Sequence of chain 1.A:
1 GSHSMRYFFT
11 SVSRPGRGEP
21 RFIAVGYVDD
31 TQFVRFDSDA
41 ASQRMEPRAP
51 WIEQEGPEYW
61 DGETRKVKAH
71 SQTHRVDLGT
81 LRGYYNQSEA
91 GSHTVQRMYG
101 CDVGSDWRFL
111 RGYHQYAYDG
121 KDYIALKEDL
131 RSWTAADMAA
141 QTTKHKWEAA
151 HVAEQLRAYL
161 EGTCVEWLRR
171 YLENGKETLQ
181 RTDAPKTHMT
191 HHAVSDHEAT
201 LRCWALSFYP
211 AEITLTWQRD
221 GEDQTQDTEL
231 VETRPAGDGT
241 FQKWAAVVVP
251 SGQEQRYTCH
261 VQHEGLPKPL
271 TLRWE

Sequence of chain 1.E:
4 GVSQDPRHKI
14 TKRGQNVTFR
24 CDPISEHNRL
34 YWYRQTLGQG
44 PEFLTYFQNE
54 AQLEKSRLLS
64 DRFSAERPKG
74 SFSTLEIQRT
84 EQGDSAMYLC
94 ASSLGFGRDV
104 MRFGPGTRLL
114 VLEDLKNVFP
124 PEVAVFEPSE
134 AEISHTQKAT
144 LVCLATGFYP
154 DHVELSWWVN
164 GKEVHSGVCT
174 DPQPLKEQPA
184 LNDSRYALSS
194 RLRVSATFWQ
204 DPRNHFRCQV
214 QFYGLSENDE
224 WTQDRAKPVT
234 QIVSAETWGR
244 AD

Binding-site contacts:
Ligand atom CE2 contacts residue THR73 of chain 1.A at 3.1 Å.
Ligand atom N contacts residue TYR7 of chain 1.A at 3.2 Å (h-bond).
Ligand atom OD1 contacts residue ARG32 of chain 1.E at 3.0 Å (salt-bridge).
Ligand atom N contacts residue TYR171 of chain 1.A at 3.1 Å (h-bond).
Ligand atom CD contacts residue TRP167 of chain 1.A at 3.3 Å (hydrophobic).
Ligand atom OH contacts residue GLN51 of chain 1.E at 3.1 Å (h-bond).
Ligand atom O contacts residue TYR159 of chain 1.A at 2.5 Å (h-bond).
Ligand atom O contacts residue THR80 of chain 1.A at 3.3 Å.
Ligand atom CZ contacts residue ASN31 of chain 1.E at 3.2 Å.
Ligand atom CA contacts residue TYR7 of chain 1.A at 3.3 Å (hydrophobic).
Ligand atom O contacts residue HIS70 of chain 1.A at 3.0 Å.
Ligand atom SD contacts residue MET45 of chain 1.A at 3.2 Å.
Ligand atom N contacts residue TYR7 of chain 1.A at 3.3 Å (h-bond).
Ligand atom O contacts residue LYS66 of chain 1.A at 3.1 Å.
Ligand atom O contacts residue LYS146 of chain 1.A at 3.0 Å (salt-bridge).
Ligand atom N contacts residue ASP77 of chain 1.A at 2.6 Å (salt-bridge).
Ligand atom O contacts residue TYR99 of chain 1.A at 3.3 Å (h-bond).
Ligand atom OH contacts residue ASN52 of chain 1.E at 2.8 Å (h-bond).
Ligand atom OXT contacts residue TYR84 of chain 1.A at 3.0 Å (h-bond).
Ligand atom N contacts residue TYR159 of chain 1.A at 3.3 Å (h-bond).
Ligand atom CG contacts residue TRP167 of chain 1.A at 3.2 Å (hydrophobic).
Ligand atom O contacts residue ARG97 of chain 1.A at 3.1 Å (salt-bridge).
Ligand atom O contacts residue TYR7 of chain 1.A at 3.1 Å.
Ligand atom OH contacts residue THR73 of chain 1.A at 3.3 Å (h-bond).
Ligand atom C contacts residue TYR7 of chain 1.A at 3.1 Å (hydrophobic).
Ligand atom CE1 contacts residue ASN31 of chain 1.E at 3.0 Å.
Ligand atom OXT contacts residue THR143 of chain 1.A at 3.2 Å (h-bond).
Ligand atom ND2 contacts residue GLN155 of chain 1.A at 2.8 Å (h-bond).
Ligand atom CD1 contacts residue TYR116 of chain 1.A at 3.3 Å (hydrophobic).
Ligand atom N contacts residue TYR99 of chain 1.A at 3.0 Å (h-bond).
Ligand atom N contacts residue GLU63 of chain 1.A at 3.0 Å (salt-bridge).
Ligand atom C contacts residue TYR159 of chain 1.A at 3.4 Å (hydrophobic).
Ligand atom O contacts residue TYR100 of chain 1.D at 2.8 Å (h-bond).
Ligand atom CZ contacts residue THR73 of chain 1.A at 3.2 Å.
Ligand atom CB contacts residue THR95 of chain 1.D at 3.2 Å.
Ligand atom O contacts residue ARG32 of chain 1.E at 3.2 Å (salt-bridge).
Ligand atom O contacts residue TRP147 of chain 1.A at 2.9 Å (h-bond).
Ligand atom CG contacts residue GLU63 of chain 1.A at 3.0 Å.
Ligand atom CG contacts residue THR95 of chain 1.D at 3.0 Å.
Ligand atom CA contacts residue ASP77 of chain 1.A at 3.4 Å.

Sequence of chain 1.D:
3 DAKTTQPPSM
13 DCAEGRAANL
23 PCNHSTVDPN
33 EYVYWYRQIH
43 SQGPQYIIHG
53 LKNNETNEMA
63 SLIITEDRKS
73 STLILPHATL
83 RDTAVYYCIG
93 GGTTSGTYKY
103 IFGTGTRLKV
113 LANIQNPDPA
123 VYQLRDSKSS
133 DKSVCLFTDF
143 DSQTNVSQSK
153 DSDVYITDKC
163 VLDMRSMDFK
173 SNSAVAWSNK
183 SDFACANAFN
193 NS

The protein below binds the small molecule below.
Small molecule (SMILES): CSCC[C@H](NC(=O)[C@@H](N)CCCN=C(N)N)C(=O)N[C@@H](Cc1ccccc1)C(=O)N1CCC[C@H]1C(=O)N[C@@H](CC(N)=O)C(=O)N[C@@H](C)C(=O)N1CCC[C@H]1C(=O)N[C@@H](Cc1ccc(O)cc1)C(=O)N[C@@H](CC(C)C)C(=O)O